Sequence of chain 1.A:
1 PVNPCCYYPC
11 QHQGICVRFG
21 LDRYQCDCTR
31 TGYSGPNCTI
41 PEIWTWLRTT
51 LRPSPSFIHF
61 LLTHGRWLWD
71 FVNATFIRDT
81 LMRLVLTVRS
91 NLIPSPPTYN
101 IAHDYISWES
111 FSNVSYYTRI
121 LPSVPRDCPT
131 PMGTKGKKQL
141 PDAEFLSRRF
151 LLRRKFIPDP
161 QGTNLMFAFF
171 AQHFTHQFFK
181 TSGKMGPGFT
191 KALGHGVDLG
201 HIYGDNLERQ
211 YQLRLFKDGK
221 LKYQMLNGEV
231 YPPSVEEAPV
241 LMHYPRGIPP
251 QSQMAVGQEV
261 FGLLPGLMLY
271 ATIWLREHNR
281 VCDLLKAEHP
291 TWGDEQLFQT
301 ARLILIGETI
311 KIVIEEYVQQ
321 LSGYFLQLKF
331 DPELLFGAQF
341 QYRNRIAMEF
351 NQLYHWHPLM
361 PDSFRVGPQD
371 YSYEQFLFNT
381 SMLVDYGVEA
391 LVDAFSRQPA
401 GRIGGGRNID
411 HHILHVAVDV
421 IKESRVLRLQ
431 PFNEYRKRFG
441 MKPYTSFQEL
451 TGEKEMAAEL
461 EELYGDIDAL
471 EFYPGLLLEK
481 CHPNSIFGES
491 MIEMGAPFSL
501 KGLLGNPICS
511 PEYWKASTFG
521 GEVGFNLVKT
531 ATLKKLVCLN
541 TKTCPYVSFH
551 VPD

This small molecule binds to this protein.
Small molecule (SMILES): CC(=O)N[C@H]1[C@@H](O[C@H]2[C@H](O)[C@@H](NC(C)=O)CO[C@@H]2CO)O[C@H](CO)[C@@H](O)[C@@H]1O

Binding-site contacts:
Ligand atom C5 contacts residue TYR371 of chain 1.A at 3.4 Å (hydrophobic).
Ligand atom O4 contacts residue GLN369 of chain 1.A at 2.9 Å (h-bond).
Ligand atom C7 contacts residue ASN379 of chain 1.A at 3.9 Å.
Ligand atom C7 contacts residue ASP385 of chain 1.A at 4.3 Å.
Ligand atom C6 contacts residue TYR371 of chain 1.A at 3.4 Å (hydrophobic).
Ligand atom O6 contacts residue TYR371 of chain 1.A at 3.6 Å.
Ligand atom O6 contacts residue GLN375 of chain 1.A at 3.4 Å (h-bond).
Ligand atom O6 contacts residue SER381 of chain 1.A at 4.2 Å.
Ligand atom C4 contacts residue TYR371 of chain 1.A at 4.3 Å (hydrophobic).
Ligand atom C6 contacts residue TYR386 of chain 1.A at 4.0 Å (hydrophobic).
Ligand atom N2 contacts residue GLN375 of chain 1.A at 4.0 Å.
Ligand atom C2 contacts residue GLN375 of chain 1.A at 3.9 Å.
Ligand atom C6 contacts residue TYR371 of chain 1.A at 3.6 Å (hydrophobic).
Ligand atom C4 contacts residue TYR371 of chain 1.A at 3.8 Å (hydrophobic).
Ligand atom O6 contacts residue ASP385 of chain 1.A at 2.4 Å (salt-bridge).
Ligand atom O5 contacts residue TYR371 of chain 1.A at 3.4 Å.
Ligand atom C3 contacts residue TYR371 of chain 1.A at 4.0 Å (hydrophobic).
Ligand atom C2 contacts residue ASN379 of chain 1.A at 3.8 Å.
Ligand atom C1 contacts residue GLN375 of chain 1.A at 3.5 Å.
Ligand atom C5 contacts residue ASP385 of chain 1.A at 4.3 Å.
Ligand atom C6 contacts residue GLN375 of chain 1.A at 4.0 Å.
Ligand atom O5 contacts residue TYR371 of chain 1.A at 3.0 Å (h-bond).
Ligand atom C6 contacts residue MET382 of chain 1.A at 4.2 Å (hydrophobic).
Ligand atom C4 contacts residue GLN369 of chain 1.A at 4.1 Å.
Ligand atom C1 contacts residue TYR371 of chain 1.A at 4.2 Å (hydrophobic).
Ligand atom C5 contacts residue TYR371 of chain 1.A at 4.0 Å (hydrophobic).
Ligand atom C8 contacts residue ASP385 of chain 1.A at 3.3 Å.
Ligand atom O6 contacts residue GLN369 of chain 1.A at 3.3 Å (h-bond).
Ligand atom C1 contacts residue TYR371 of chain 1.A at 4.3 Å (hydrophobic).
Ligand atom C6 contacts residue ASP385 of chain 1.A at 3.8 Å.
Ligand atom C8 contacts residue ASN379 of chain 1.A at 4.2 Å.
Ligand atom O7 contacts residue GLN375 of chain 1.A at 3.1 Å.
Ligand atom C1 contacts residue ASN379 of chain 1.A at 2.8 Å.
Ligand atom N2 contacts residue ASN379 of chain 1.A at 3.4 Å (h-bond).
Ligand atom O5 contacts residue ASN379 of chain 1.A at 3.4 Å (h-bond).
Ligand atom C1 contacts residue MET382 of chain 1.A at 4.0 Å (hydrophobic).
Ligand atom C7 contacts residue GLN375 of chain 1.A at 3.6 Å.
Ligand atom O5 contacts residue MET382 of chain 1.A at 3.2 Å.
Ligand atom C5 contacts residue GLN369 of chain 1.A at 4.1 Å.
Ligand atom O6 contacts residue MET382 of chain 1.A at 3.6 Å.